Sequence of chain 3.B:
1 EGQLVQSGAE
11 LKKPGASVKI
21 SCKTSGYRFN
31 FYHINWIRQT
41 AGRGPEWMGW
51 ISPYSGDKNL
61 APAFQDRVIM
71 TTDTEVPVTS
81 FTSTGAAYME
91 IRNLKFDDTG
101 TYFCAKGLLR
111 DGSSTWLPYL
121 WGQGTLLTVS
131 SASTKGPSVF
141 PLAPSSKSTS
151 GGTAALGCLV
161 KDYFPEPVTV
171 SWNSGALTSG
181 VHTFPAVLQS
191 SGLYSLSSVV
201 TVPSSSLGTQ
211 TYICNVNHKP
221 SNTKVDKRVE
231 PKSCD

Sequence of chain 3.C:
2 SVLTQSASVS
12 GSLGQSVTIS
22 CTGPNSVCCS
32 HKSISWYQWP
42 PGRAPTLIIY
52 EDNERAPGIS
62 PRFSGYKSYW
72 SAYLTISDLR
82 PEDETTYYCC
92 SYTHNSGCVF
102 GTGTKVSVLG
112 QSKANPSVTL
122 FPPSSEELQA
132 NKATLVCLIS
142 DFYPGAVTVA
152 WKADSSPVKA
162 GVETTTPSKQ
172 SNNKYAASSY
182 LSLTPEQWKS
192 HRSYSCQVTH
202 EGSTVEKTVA

Sequence of chain 3.D:
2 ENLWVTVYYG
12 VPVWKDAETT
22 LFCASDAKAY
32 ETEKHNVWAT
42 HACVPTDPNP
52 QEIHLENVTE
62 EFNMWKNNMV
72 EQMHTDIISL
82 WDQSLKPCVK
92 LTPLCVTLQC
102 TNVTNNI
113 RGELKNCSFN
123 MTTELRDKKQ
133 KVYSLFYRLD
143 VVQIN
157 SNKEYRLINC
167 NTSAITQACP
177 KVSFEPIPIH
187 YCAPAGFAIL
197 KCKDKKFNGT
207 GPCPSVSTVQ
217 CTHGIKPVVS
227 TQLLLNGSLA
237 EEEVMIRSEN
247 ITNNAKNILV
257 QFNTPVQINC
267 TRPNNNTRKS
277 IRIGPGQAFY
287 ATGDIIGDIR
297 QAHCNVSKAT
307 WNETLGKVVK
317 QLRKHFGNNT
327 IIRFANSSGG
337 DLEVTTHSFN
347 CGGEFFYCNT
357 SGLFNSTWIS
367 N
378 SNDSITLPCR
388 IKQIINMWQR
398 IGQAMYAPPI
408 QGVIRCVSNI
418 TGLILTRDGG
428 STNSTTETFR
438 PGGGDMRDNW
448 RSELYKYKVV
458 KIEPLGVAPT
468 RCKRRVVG

Binding-site contacts:
Ligand atom C8 contacts residue ARG110 of chain 3.B at 3.3 Å.
Ligand atom C6 contacts residue GLY112 of chain 3.B at 3.6 Å.
Ligand atom O6 contacts residue HIS95 of chain 3.C at 3.8 Å.
Ligand atom C3 contacts residue HIS95 of chain 3.C at 3.4 Å.
Ligand atom C5 contacts residue GLY112 of chain 3.B at 3.7 Å.
Ligand atom O6 contacts residue GLY112 of chain 3.B at 3.1 Å (h-bond).
Ligand atom C1 contacts residue ASN58 of chain 3.D at 1.4 Å.
Ligand atom O7 contacts residue ARG110 of chain 3.B at 3.1 Å.
Ligand atom C6 contacts residue SER113 of chain 3.B at 3.8 Å.
Ligand atom O6 contacts residue GLY112 of chain 3.B at 3.1 Å.
Ligand atom O6 contacts residue ASP111 of chain 3.B at 2.5 Å (salt-bridge).
Ligand atom C7 contacts residue ASN58 of chain 3.D at 3.9 Å.
Ligand atom C5 contacts residue GLY112 of chain 3.B at 3.2 Å.
Ligand atom N2 contacts residue PHE31 of chain 3.B at 3.0 Å.
Ligand atom O6 contacts residue HIS95 of chain 3.C at 3.7 Å.
Ligand atom O3 contacts residue PHE31 of chain 3.B at 3.3 Å.
Ligand atom O3 contacts residue HIS95 of chain 3.C at 3.3 Å (h-bond).
Ligand atom C2 contacts residue PHE31 of chain 3.B at 3.6 Å (hydrophobic).
Ligand atom C2 contacts residue ASN58 of chain 3.D at 2.5 Å.
Ligand atom C6 contacts residue ASP111 of chain 3.B at 3.1 Å.
Ligand atom O5 contacts residue GLU57 of chain 3.D at 3.9 Å.
Ligand atom N2 contacts residue ASN58 of chain 3.D at 2.6 Å (h-bond).
Ligand atom O4 contacts residue HIS95 of chain 3.C at 3.4 Å.
Ligand atom C6 contacts residue GLY112 of chain 3.B at 3.4 Å.
Ligand atom O4 contacts residue HIS95 of chain 3.C at 3.6 Å.
Ligand atom O5 contacts residue ASN58 of chain 3.D at 2.5 Å (h-bond).
Ligand atom O6 contacts residue HIS33 of chain 3.B at 3.7 Å.
Ligand atom O6 contacts residue THR115 of chain 3.B at 3.4 Å (h-bond).
Ligand atom O6 contacts residue SER113 of chain 3.B at 3.1 Å (h-bond).
Ligand atom C6 contacts residue TYR54 of chain 3.B at 3.7 Å (hydrophobic).
Ligand atom C8 contacts residue PHE31 of chain 3.B at 3.9 Å (hydrophobic).
Ligand atom C5 contacts residue ASN58 of chain 3.D at 3.6 Å.
Ligand atom C8 contacts residue THR18 of chain 3.A at 3.6 Å.
Ligand atom C6 contacts residue ARG110 of chain 3.B at 3.9 Å.
Ligand atom O5 contacts residue GLY112 of chain 3.B at 3.7 Å.
Ligand atom C7 contacts residue PHE31 of chain 3.B at 3.1 Å (hydrophobic).
Ligand atom O5 contacts residue GLY112 of chain 3.B at 3.8 Å.
Ligand atom O2 contacts residue TRP50 of chain 3.B at 3.6 Å.
Ligand atom O7 contacts residue PHE31 of chain 3.B at 3.1 Å.
Ligand atom C3 contacts residue ASN58 of chain 3.D at 3.8 Å.

Sequence of chain 3.A:
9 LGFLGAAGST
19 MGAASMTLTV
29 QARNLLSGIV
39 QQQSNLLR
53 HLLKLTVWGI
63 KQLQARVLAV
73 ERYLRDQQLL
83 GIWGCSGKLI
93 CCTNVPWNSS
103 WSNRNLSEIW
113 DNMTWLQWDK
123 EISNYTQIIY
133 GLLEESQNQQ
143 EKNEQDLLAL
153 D

The small molecule below binds the protein below.
Small molecule (SMILES): CC(=O)N[C@H]1[C@H](O[C@H]2[C@H](O)[C@@H](NC(C)=O)CO[C@@H]2CO)O[C@H](CO)[C@@H](O[C@@H]2O[C@H](CO[C@H]3O[C@H](CO)[C@@H](O)[C@H](O[C@H]4O[C@H](CO)[C@@H](O)[C@H](O)[C@@H]4O)[C@@H]3O)[C@@H](O)[C@H](O[C@H]3O[C@H](CO[C@H]4O[C@H](CO)[C@@H](O)[C@H](O)[C@@H]4O)[C@@H](O)[C@H](O)[C@@H]3O)[C@@H]2O)[C@@H]1O